A small-molecule ligand and the protein it binds are described below.
Small molecule (SMILES): CC(=O)N[C@H]1[C@H](O[C@H]2[C@H](O)[C@@H](NC(C)=O)CO[C@@H]2CO)O[C@H](CO)[C@@H](O)[C@@H]1O

Sequence of chain 1.B:
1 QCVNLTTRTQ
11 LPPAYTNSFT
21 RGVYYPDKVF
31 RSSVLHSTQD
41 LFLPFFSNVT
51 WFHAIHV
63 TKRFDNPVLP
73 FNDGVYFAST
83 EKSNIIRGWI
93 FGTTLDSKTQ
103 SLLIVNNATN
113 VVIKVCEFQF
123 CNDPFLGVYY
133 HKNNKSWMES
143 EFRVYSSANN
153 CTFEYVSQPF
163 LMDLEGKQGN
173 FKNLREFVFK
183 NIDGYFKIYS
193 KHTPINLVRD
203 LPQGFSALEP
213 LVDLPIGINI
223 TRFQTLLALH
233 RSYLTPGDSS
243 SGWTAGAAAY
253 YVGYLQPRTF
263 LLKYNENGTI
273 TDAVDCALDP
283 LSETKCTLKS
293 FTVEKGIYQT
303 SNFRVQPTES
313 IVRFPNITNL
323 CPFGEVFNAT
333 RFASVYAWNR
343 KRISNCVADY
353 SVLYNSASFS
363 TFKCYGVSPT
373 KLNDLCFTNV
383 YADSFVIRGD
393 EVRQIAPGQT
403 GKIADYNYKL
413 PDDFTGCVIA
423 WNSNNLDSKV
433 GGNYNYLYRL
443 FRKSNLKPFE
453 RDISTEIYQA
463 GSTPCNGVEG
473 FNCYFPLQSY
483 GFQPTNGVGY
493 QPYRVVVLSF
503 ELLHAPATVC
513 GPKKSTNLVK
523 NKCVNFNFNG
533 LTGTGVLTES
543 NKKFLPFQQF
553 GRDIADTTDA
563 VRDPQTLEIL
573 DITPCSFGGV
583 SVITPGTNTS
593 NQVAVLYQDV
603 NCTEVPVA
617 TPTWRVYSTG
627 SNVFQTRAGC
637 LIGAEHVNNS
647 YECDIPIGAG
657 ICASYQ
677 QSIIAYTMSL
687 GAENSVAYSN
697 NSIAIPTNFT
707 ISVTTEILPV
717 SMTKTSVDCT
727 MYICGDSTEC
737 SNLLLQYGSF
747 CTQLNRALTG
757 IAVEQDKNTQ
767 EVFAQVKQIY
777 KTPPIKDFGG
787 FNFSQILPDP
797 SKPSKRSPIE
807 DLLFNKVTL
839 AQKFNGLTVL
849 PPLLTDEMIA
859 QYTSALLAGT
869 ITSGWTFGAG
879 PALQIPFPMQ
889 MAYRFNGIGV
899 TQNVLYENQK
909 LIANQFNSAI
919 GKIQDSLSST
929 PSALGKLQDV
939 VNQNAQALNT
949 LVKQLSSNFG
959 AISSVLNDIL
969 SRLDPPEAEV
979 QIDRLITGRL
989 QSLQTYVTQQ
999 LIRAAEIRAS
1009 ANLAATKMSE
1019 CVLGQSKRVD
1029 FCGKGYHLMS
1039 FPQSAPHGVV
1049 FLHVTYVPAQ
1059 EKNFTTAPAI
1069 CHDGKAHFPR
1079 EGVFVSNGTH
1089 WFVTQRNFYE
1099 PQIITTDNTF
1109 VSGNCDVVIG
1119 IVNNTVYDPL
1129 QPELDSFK

Binding-site contacts:
Ligand atom N2 contacts residue ASN330 of chain 1.B at 3.2 Å (h-bond).
Ligand atom O3 contacts residue ASN330 of chain 1.B at 3.4 Å (h-bond).
Ligand atom C8 contacts residue ASN330 of chain 1.B at 4.0 Å.
Ligand atom C1 contacts residue ASN330 of chain 1.B at 1.4 Å.
Ligand atom C7 contacts residue LEU428 of chain 1.B at 4.0 Å (hydrophobic).
Ligand atom O7 contacts residue LEU428 of chain 1.B at 3.3 Å.
Ligand atom C4 contacts residue ASN330 of chain 1.B at 4.2 Å.
Ligand atom O5 contacts residue ASN330 of chain 1.B at 2.4 Å (h-bond).
Ligand atom O7 contacts residue ARG496 of chain 1.B at 4.3 Å.
Ligand atom O7 contacts residue ASN330 of chain 1.B at 3.9 Å.
Ligand atom C2 contacts residue ASN330 of chain 1.B at 2.5 Å.
Ligand atom C5 contacts residue ASN330 of chain 1.B at 3.6 Å.
Ligand atom C8 contacts residue LEU428 of chain 1.B at 4.0 Å (hydrophobic).
Ligand atom C7 contacts residue ASN330 of chain 1.B at 3.8 Å.
Ligand atom C3 contacts residue ASN330 of chain 1.B at 3.7 Å.